The protein below binds the small molecule below.
Small molecule (SMILES): NCC(=O)O

Binding-site contacts:
Ligand atom O contacts residue PHE16 of chain 3.A at 3.8 Å.
Ligand atom O contacts residue MET59 of chain 3.A at 4.3 Å.
Ligand atom C contacts residue PHE14 of chain 3.A at 4.3 Å (hydrophobic).
Ligand atom C contacts residue MET59 of chain 3.A at 4.1 Å (hydrophobic).
Ligand atom N contacts residue HIS98 of chain 3.A at 3.0 Å (h-bond).
Ligand atom O contacts residue HIS98 of chain 3.A at 4.2 Å.
Ligand atom O contacts residue PHE14 of chain 3.A at 3.7 Å.
Ligand atom N contacts residue GLU97 of chain 3.A at 3.1 Å (salt-bridge).
Ligand atom N contacts residue VAL68 of chain 3.A at 4.0 Å.
Ligand atom C contacts residue GLU97 of chain 3.A at 4.4 Å.
Ligand atom OXT contacts residue MET59 of chain 3.A at 3.9 Å.
Ligand atom C contacts residue HIS98 of chain 3.A at 4.0 Å.
Ligand atom OXT contacts residue PHE14 of chain 3.A at 4.2 Å.
Ligand atom CA contacts residue HIS98 of chain 3.A at 3.6 Å.
Ligand atom CA contacts residue GLU97 of chain 3.A at 3.0 Å.

Sequence of chain 3.A:
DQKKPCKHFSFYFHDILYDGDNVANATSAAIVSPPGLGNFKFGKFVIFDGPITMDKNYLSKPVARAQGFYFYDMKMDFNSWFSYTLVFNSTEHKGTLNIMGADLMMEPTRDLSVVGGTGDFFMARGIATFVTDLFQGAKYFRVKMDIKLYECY